Binding-site contacts:
Ligand atom O7 contacts residue GLN213 of chain 3.A at 3.3 Å (h-bond).
Ligand atom N5 contacts residue ALA125 of chain 3.A at 2.9 Å (h-bond).
Ligand atom C5 contacts residue ALA125 of chain 3.A at 3.6 Å (hydrophobic).
Ligand atom C10 contacts residue TRP142 of chain 3.A at 3.8 Å (hydrophobic).
Ligand atom N2 contacts residue GLN213 of chain 3.A at 3.7 Å.
Ligand atom C8 contacts residue GLU181 of chain 3.A at 3.8 Å.
Ligand atom C10 contacts residue ALA125 of chain 3.A at 3.9 Å (hydrophobic).
Ligand atom C2 contacts residue GLN213 of chain 3.A at 3.4 Å.
Ligand atom O6 contacts residue GLY216 of chain 3.A at 2.9 Å (h-bond).
Ligand atom O10 contacts residue LEU185 of chain 3.A at 3.2 Å.
Ligand atom C5 contacts residue LEU217 of chain 3.A at 3.6 Å (hydrophobic).
Ligand atom O9 contacts residue HIS174 of chain 3.A at 3.4 Å (h-bond).
Ligand atom C7 contacts residue TRP142 of chain 3.A at 4.0 Å (hydrophobic).
Ligand atom C9 contacts residue TRP142 of chain 3.A at 3.8 Å (hydrophobic).
Ligand atom C6 contacts residue GLY216 of chain 3.A at 3.8 Å.
Ligand atom C5 contacts residue GLY216 of chain 3.A at 4.0 Å.
Ligand atom C9 contacts residue HIS174 of chain 3.A at 3.5 Å.
Ligand atom C9 contacts residue GLU181 of chain 3.A at 3.2 Å.
Ligand atom O4 contacts residue ALA125 of chain 3.A at 3.6 Å.
Ligand atom C11 contacts residue TRP142 of chain 3.A at 3.6 Å (hydrophobic).
Ligand atom O1B contacts residue SER127 of chain 3.A at 3.4 Å (h-bond).
Ligand atom C11 contacts residue LEU144 of chain 3.A at 3.6 Å (hydrophobic).
Ligand atom C1 contacts residue THR126 of chain 3.A at 3.7 Å.
Ligand atom O6 contacts residue VAL177 of chain 3.A at 3.8 Å.
Ligand atom C7 contacts residue GLN213 of chain 3.A at 3.2 Å.
Ligand atom O1A contacts residue SER127 of chain 3.A at 3.1 Å (h-bond).
Ligand atom C11 contacts residue GLY124 of chain 3.A at 3.7 Å.
Ligand atom C8 contacts residue VAL177 of chain 3.A at 3.6 Å (hydrophobic).
Ligand atom O9 contacts residue GLU181 of chain 3.A at 2.5 Å (salt-bridge).
Ligand atom N5 contacts residue TRP142 of chain 3.A at 3.8 Å.
Ligand atom O8 contacts residue TYR88 of chain 3.A at 3.4 Å.
Ligand atom O7 contacts residue GLN213 of chain 3.A at 2.3 Å (h-bond).
Ligand atom O3 contacts residue GLN213 of chain 3.A at 3.6 Å (h-bond).
Ligand atom C9 contacts residue TYR88 of chain 3.A at 3.2 Å (hydrophobic).
Ligand atom O9 contacts residue TYR88 of chain 3.A at 2.6 Å (h-bond).
Ligand atom C4 contacts residue ALA125 of chain 3.A at 3.4 Å (hydrophobic).
Ligand atom O7 contacts residue GLU181 of chain 3.A at 3.7 Å.
Ligand atom C1 contacts residue SER127 of chain 3.A at 3.6 Å.
Ligand atom C11 contacts residue ALA125 of chain 3.A at 3.9 Å (hydrophobic).
Ligand atom O1A contacts residue THR126 of chain 3.A at 2.5 Å (h-bond).

This protein binds this small molecule.
Small molecule (SMILES): CC(=O)N[C@@H]1[C@@H](O[C@@H]2O[C@H](CO)[C@@H](O[C@@H]3O[C@H](CO)[C@H](O)[C@H](O[C@]4(C(=O)O)C[C@H](O)[C@@H](NC(C)=O)[C@H]([C@H](O)[C@H](O)CO)O4)[C@H]3O)[C@H](O)[C@H]2NC(C)=O)[C@@H](O)[C@@H](CO)O[C@H]1O

Sequence of chain 3.A:
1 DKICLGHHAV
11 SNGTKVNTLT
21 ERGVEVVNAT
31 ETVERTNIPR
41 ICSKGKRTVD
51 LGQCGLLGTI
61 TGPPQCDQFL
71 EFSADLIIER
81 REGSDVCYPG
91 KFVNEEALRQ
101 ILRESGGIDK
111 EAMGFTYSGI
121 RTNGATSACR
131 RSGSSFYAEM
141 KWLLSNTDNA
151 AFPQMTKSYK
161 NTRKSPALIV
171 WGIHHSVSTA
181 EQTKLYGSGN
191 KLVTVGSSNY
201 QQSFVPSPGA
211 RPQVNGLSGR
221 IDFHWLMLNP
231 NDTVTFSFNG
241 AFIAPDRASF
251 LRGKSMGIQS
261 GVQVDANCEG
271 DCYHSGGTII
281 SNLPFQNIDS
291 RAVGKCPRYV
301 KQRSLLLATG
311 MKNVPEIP